Binding-site contacts:
Ligand atom C7 contacts residue ASN368 of chain 1.C at 4.0 Å.
Ligand atom O5 contacts residue ASN368 of chain 1.C at 2.4 Å (h-bond).
Ligand atom C2 contacts residue HIS371 of chain 1.C at 4.3 Å.
Ligand atom C3 contacts residue HIS371 of chain 1.C at 3.6 Å.
Ligand atom C4 contacts residue ASN368 of chain 1.C at 4.3 Å.
Ligand atom C5 contacts residue ASN368 of chain 1.C at 3.7 Å.
Ligand atom C8 contacts residue ASN368 of chain 1.C at 4.4 Å.
Ligand atom O3 contacts residue HIS371 of chain 1.C at 3.4 Å.
Ligand atom C6 contacts residue THR370 of chain 1.C at 4.1 Å.
Ligand atom O3 contacts residue ASN368 of chain 1.C at 3.0 Å (h-bond).
Ligand atom N2 contacts residue ASN368 of chain 1.C at 3.6 Å.
Ligand atom C1 contacts residue ASN368 of chain 1.C at 1.5 Å.
Ligand atom C3 contacts residue ASN368 of chain 1.C at 3.6 Å.
Ligand atom O6 contacts residue THR370 of chain 1.C at 3.8 Å.
Ligand atom O3 contacts residue GLY369 of chain 1.C at 4.5 Å.
Ligand atom O3 contacts residue THR370 of chain 1.C at 4.1 Å.
Ligand atom C2 contacts residue ASN368 of chain 1.C at 2.6 Å.

Sequence of chain 1.C:
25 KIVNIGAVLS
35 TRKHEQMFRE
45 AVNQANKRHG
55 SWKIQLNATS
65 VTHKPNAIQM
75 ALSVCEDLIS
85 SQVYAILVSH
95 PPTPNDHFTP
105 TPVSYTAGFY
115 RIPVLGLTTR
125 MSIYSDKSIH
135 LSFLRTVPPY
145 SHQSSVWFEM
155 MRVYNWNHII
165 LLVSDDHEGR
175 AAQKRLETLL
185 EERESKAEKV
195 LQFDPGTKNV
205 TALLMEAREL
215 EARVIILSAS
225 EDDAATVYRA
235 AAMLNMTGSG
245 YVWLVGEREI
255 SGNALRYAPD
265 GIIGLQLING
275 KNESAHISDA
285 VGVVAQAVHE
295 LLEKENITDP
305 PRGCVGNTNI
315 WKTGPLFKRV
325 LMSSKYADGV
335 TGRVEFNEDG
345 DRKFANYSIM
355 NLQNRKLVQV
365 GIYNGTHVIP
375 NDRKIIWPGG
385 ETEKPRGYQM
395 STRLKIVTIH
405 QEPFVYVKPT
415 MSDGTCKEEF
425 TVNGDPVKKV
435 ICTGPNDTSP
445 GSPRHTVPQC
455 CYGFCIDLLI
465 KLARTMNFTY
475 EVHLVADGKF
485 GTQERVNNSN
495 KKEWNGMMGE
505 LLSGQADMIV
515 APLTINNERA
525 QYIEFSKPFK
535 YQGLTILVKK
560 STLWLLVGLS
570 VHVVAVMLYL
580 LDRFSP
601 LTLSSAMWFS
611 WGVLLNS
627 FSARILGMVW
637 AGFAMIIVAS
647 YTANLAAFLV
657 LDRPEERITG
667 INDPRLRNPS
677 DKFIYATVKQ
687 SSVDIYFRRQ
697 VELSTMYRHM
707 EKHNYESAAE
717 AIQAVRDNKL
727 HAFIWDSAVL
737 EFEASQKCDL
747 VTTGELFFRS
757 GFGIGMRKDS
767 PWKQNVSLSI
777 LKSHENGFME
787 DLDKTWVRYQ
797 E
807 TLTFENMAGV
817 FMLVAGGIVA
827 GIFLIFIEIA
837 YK

A protein and the small-molecule ligand that binds it are described below.
Small molecule (SMILES): CC(=O)N[C@H]1[C@H](O[C@H]2[C@H](O)[C@@H](NC(C)=O)CO[C@@H]2CO)O[C@H](CO)[C@@H](O)[C@@H]1O